Sequence of chain 1.B:
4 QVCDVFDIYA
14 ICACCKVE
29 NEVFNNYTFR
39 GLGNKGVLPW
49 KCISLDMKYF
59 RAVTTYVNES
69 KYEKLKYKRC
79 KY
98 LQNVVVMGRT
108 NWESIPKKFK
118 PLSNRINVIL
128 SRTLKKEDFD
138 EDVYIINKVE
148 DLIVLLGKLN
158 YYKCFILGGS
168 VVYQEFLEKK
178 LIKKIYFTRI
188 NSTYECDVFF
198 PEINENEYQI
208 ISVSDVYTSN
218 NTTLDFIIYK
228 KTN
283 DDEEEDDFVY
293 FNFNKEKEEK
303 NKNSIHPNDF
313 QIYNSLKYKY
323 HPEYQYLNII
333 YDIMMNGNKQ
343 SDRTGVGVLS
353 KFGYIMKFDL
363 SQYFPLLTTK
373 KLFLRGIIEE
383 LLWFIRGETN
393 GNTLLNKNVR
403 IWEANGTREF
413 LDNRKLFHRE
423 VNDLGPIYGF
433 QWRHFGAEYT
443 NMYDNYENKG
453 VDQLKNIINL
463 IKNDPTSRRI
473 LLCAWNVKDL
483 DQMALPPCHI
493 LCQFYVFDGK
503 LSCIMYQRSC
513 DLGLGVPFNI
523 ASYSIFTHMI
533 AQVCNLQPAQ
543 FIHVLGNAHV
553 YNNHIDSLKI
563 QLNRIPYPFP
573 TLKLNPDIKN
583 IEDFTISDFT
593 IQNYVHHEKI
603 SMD

The small molecule below binds the protein below.
Small molecule (SMILES): CC1(C)N=C(N)N=C(N)N1OCC(=O)Nc1ccc(Cl)cc1

Binding-site contacts:
Ligand atom NAF contacts residue NDP1 of chain 1.H at 3.9 Å.
Ligand atom NAD contacts residue ALA16 of chain 1.B at 3.5 Å.
Ligand atom NAN contacts residue ASN108 of chain 1.B at 3.5 Å (h-bond).
Ligand atom NAH contacts residue THR185 of chain 1.B at 3.6 Å (h-bond).
Ligand atom NAG contacts residue NDP1 of chain 1.H at 3.4 Å (h-bond).
Ligand atom CAE contacts residue ASP54 of chain 1.B at 3.5 Å.
Ligand atom NAD contacts residue ASP54 of chain 1.B at 2.7 Å (salt-bridge).
Ligand atom CAA contacts residue NDP1 of chain 1.H at 3.8 Å.
Ligand atom NAB contacts residue ILE14 of chain 1.B at 3.5 Å (h-bond).
Ligand atom CAI contacts residue TRP48 of chain 1.B at 4.0 Å (hydrophobic).
Ligand atom CAM contacts residue ASN108 of chain 1.B at 3.8 Å.
Ligand atom CAA contacts residue PHE58 of chain 1.B at 3.5 Å (hydrophobic).
Ligand atom NAH contacts residue ILE14 of chain 1.B at 3.9 Å.
Ligand atom OAV contacts residue NDP1 of chain 1.H at 3.5 Å.
Ligand atom CAI contacts residue LEU46 of chain 1.B at 4.0 Å (hydrophobic).
Ligand atom CAI contacts residue ASP54 of chain 1.B at 3.7 Å.
Ligand atom NAB contacts residue PHE58 of chain 1.B at 3.1 Å.
Ligand atom CAM contacts residue NDP1 of chain 1.H at 3.4 Å.
Ligand atom CAL contacts residue PHE58 of chain 1.B at 3.5 Å (hydrophobic).
Ligand atom OAV contacts residue PHE58 of chain 1.B at 4.0 Å.
Ligand atom CAI contacts residue NDP1 of chain 1.H at 3.8 Å.
Ligand atom CAI contacts residue ALA16 of chain 1.B at 3.5 Å (hydrophobic).
Ligand atom OAV contacts residue LEU164 of chain 1.B at 3.3 Å.
Ligand atom CAM contacts residue PHE58 of chain 1.B at 4.0 Å (hydrophobic).
Ligand atom CAC contacts residue ASP54 of chain 1.B at 3.6 Å.
Ligand atom NAH contacts residue CYS15 of chain 1.B at 3.3 Å (h-bond).
Ligand atom NAF contacts residue PHE58 of chain 1.B at 3.9 Å.
Ligand atom NAG contacts residue LEU164 of chain 1.B at 3.2 Å (h-bond).
Ligand atom NAN contacts residue NDP1 of chain 1.H at 3.5 Å.
Ligand atom CAJ contacts residue ASP54 of chain 1.B at 3.5 Å.
Ligand atom NAG contacts residue TYR170 of chain 1.B at 3.5 Å (h-bond).
Ligand atom CAJ contacts residue MET55 of chain 1.B at 3.6 Å (hydrophobic).
Ligand atom CAA contacts residue ILE14 of chain 1.B at 3.5 Å (hydrophobic).
Ligand atom OAK contacts residue NDP1 of chain 1.H at 3.3 Å.
Ligand atom CAC contacts residue CYS15 of chain 1.B at 3.9 Å (hydrophobic).
Ligand atom CAC contacts residue PHE58 of chain 1.B at 3.8 Å (hydrophobic).
Ligand atom NAH contacts residue ASP54 of chain 1.B at 2.9 Å (salt-bridge).
Ligand atom NAG contacts residue PHE58 of chain 1.B at 3.8 Å.
Ligand atom NAG contacts residue ILE14 of chain 1.B at 2.6 Å (h-bond).
Ligand atom OAV contacts residue ASN108 of chain 1.B at 3.4 Å (h-bond).